The protein below binds the small molecule below.
Small molecule (SMILES): Nc1ncc2c(n1)-c1c([nH]c3ccc(Br)cc13)CCC2

Sequence of chain 1.B:
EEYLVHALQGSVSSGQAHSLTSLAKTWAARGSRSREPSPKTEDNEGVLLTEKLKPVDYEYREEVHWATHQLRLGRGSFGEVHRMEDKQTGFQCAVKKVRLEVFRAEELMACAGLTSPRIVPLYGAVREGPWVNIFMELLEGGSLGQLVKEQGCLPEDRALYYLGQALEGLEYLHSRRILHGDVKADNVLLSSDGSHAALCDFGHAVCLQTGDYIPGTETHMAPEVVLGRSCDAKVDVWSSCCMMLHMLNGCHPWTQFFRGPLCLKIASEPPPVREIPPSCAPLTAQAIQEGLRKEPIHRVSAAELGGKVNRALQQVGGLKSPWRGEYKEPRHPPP

Binding-site contacts:
Ligand atom C16 contacts residue GLN155 of chain 1.B at 3.7 Å.
Ligand atom C4 contacts residue GLY83 of chain 1.B at 4.0 Å.
Ligand atom N20 contacts residue GLU146 of chain 1.B at 2.9 Å (salt-bridge).
Ligand atom C3 contacts residue LEU198 of chain 1.B at 3.6 Å (hydrophobic).
Ligand atom N19 contacts residue LEU147 of chain 1.B at 3.8 Å.
Ligand atom N19 contacts residue LEU82 of chain 1.B at 3.8 Å.
Ligand atom N19 contacts residue LEU198 of chain 1.B at 4.0 Å.
Ligand atom C6 contacts residue VAL90 of chain 1.B at 3.8 Å (hydrophobic).
Ligand atom C17 contacts residue CYS209 of chain 1.B at 4.0 Å (hydrophobic).
Ligand atom C14 contacts residue LEU82 of chain 1.B at 3.9 Å (hydrophobic).
Ligand atom C10 contacts residue LEU82 of chain 1.B at 3.4 Å (hydrophobic).
Ligand atom C6 contacts residue CYS209 of chain 1.B at 3.8 Å (hydrophobic).
Ligand atom C15 contacts residue LEU198 of chain 1.B at 3.4 Å (hydrophobic).
Ligand atom N20 contacts residue LEU198 of chain 1.B at 3.8 Å.
Ligand atom C17 contacts residue VAL90 of chain 1.B at 3.9 Å (hydrophobic).
Ligand atom C12 contacts residue VAL90 of chain 1.B at 3.7 Å (hydrophobic).
Ligand atom C15 contacts residue LEU82 of chain 1.B at 4.1 Å (hydrophobic).
Ligand atom C13 contacts residue LEU148 of chain 1.B at 3.3 Å (hydrophobic).
Ligand atom N8 contacts residue LEU198 of chain 1.B at 3.2 Å.
Ligand atom N19 contacts residue LEU148 of chain 1.B at 3.2 Å (h-bond).
Ligand atom C17 contacts residue GLY85 of chain 1.B at 3.7 Å.
Ligand atom C10 contacts residue GLN155 of chain 1.B at 4.1 Å.
Ligand atom C16 contacts residue GLY151 of chain 1.B at 3.8 Å.
Ligand atom N9 contacts residue GLY83 of chain 1.B at 3.9 Å.
Ligand atom BR1 contacts residue MET145 of chain 1.B at 3.7 Å.
Ligand atom C15 contacts residue GLU146 of chain 1.B at 4.0 Å.
Ligand atom BR1 contacts residue ASP210 of chain 1.B at 3.6 Å.
Ligand atom C12 contacts residue CYS209 of chain 1.B at 3.7 Å (hydrophobic).
Ligand atom C11 contacts residue ARG84 of chain 1.B at 3.8 Å.
Ligand atom C13 contacts residue LEU82 of chain 1.B at 3.8 Å (hydrophobic).
Ligand atom C1 contacts residue LEU198 of chain 1.B at 4.0 Å (hydrophobic).
Ligand atom C16 contacts residue SER152 of chain 1.B at 3.5 Å.
Ligand atom BR1 contacts residue LYS105 of chain 1.B at 3.9 Å.
Ligand atom C7 contacts residue LEU198 of chain 1.B at 4.1 Å (hydrophobic).
Ligand atom C11 contacts residue GLY85 of chain 1.B at 3.9 Å.
Ligand atom C7 contacts residue LEU82 of chain 1.B at 4.0 Å (hydrophobic).
Ligand atom N20 contacts residue MET145 of chain 1.B at 3.5 Å.
Ligand atom C13 contacts residue LEU147 of chain 1.B at 4.1 Å (hydrophobic).
Ligand atom N20 contacts residue ALA103 of chain 1.B at 3.5 Å.
Ligand atom C17 contacts residue ASP210 of chain 1.B at 3.8 Å.